Binding-site contacts:
Ligand atom C14 contacts residue ASN47 of chain 2.A at 3.8 Å.
Ligand atom C05 contacts residue GLU44 of chain 2.A at 4.3 Å.
Ligand atom C03 contacts residue ASN47 of chain 2.A at 4.3 Å.
Ligand atom C11 contacts residue GLU44 of chain 2.A at 3.6 Å.
Ligand atom C09 contacts residue CSO43 of chain 2.A at 4.3 Å.
Ligand atom C06 contacts residue GLU44 of chain 2.A at 3.9 Å.
Ligand atom C06 contacts residue CSO43 of chain 2.A at 4.4 Å.
Ligand atom C07 contacts residue GLU44 of chain 2.A at 3.7 Å.
Ligand atom S16 contacts residue ASN47 of chain 2.A at 3.9 Å.
Ligand atom N17 contacts residue GLU19 of chain 2.A at 3.0 Å (salt-bridge).
Ligand atom N01 contacts residue VAL51 of chain 2.A at 3.7 Å.
Ligand atom C04 contacts residue GLU44 of chain 2.A at 4.0 Å.
Ligand atom C05 contacts residue ASN47 of chain 2.A at 4.3 Å.
Ligand atom C13 contacts residue CSO43 of chain 2.A at 4.2 Å.
Ligand atom C10 contacts residue GLU44 of chain 2.A at 3.8 Å.
Ligand atom C12 contacts residue ASN47 of chain 2.A at 3.9 Å.
Ligand atom C09 contacts residue GLU44 of chain 2.A at 3.9 Å.
Ligand atom C02 contacts residue GLU19 of chain 2.A at 3.7 Å.
Ligand atom C10 contacts residue CSO43 of chain 2.A at 3.0 Å.
Ligand atom C02 contacts residue LEU48 of chain 2.A at 4.2 Å (hydrophobic).
Ligand atom N01 contacts residue GLU19 of chain 2.A at 2.7 Å (salt-bridge).
Ligand atom C11 contacts residue ASN47 of chain 2.A at 4.5 Å.
Ligand atom C08 contacts residue GLU44 of chain 2.A at 3.7 Å.
Ligand atom C11 contacts residue CSO43 of chain 2.A at 3.0 Å.
Ligand atom C13 contacts residue ASN47 of chain 2.A at 3.9 Å.
Ligand atom N17 contacts residue LEU48 of chain 2.A at 3.6 Å.

A protein and the small-molecule ligand that binds it are described below.
Small molecule (SMILES): [H]/N=C(/N)c1cc(-c2ccccc2)c(CCN)s1

Sequence of chain 2.A:
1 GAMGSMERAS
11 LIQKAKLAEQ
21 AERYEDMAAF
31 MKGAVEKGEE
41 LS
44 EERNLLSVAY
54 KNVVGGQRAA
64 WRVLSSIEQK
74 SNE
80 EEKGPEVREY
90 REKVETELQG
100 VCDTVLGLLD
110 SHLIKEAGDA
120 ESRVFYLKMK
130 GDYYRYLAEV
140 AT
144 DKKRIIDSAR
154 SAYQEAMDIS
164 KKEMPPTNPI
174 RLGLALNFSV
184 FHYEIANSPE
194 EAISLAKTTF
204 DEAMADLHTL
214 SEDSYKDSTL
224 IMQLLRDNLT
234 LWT